Sequence of chain 2.A:
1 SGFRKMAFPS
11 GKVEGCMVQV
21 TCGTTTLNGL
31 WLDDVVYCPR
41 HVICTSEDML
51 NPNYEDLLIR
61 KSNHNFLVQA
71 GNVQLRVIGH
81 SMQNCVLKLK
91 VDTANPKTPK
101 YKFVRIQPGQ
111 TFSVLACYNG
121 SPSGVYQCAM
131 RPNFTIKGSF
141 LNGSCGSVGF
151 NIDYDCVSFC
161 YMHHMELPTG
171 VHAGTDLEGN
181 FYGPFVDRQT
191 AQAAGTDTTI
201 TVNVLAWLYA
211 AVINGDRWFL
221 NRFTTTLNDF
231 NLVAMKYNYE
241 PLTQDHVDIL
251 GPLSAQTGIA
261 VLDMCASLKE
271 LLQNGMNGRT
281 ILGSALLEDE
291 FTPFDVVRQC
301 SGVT

Binding-site contacts:
Ligand atom C12 contacts residue GLN189 of chain 2.A at 3.5 Å.
Ligand atom C06 contacts residue MET49 of chain 2.A at 4.1 Å (hydrophobic).
Ligand atom N05 contacts residue HIS41 of chain 2.A at 4.3 Å.
Ligand atom C10 contacts residue ARG188 of chain 2.A at 4.2 Å.
Ligand atom C10 contacts residue MET49 of chain 2.A at 3.4 Å (hydrophobic).
Ligand atom C11 contacts residue MET165 of chain 2.A at 3.6 Å (hydrophobic).
Ligand atom C11 contacts residue ARG188 of chain 2.A at 3.6 Å.
Ligand atom C09 contacts residue HIS41 of chain 2.A at 3.6 Å.
Ligand atom C13 contacts residue GLN189 of chain 2.A at 3.7 Å.
Ligand atom O04 contacts residue SER46 of chain 2.A at 3.2 Å.
Ligand atom C12 contacts residue MET49 of chain 2.A at 3.8 Å (hydrophobic).
Ligand atom C09 contacts residue HIS164 of chain 2.A at 3.3 Å.
Ligand atom C01 contacts residue THR25 of chain 2.A at 4.1 Å.
Ligand atom C12 contacts residue ARG188 of chain 2.A at 4.0 Å.
Ligand atom C10 contacts residue ASP187 of chain 2.A at 4.1 Å.
Ligand atom C01 contacts residue HIS41 of chain 2.A at 3.6 Å.
Ligand atom C08 contacts residue HIS164 of chain 2.A at 4.2 Å.
Ligand atom C09 contacts residue MET49 of chain 2.A at 3.6 Å (hydrophobic).
Ligand atom C08 contacts residue MET49 of chain 2.A at 3.9 Å (hydrophobic).
Ligand atom C10 contacts residue HIS164 of chain 2.A at 3.9 Å.
Ligand atom S02 contacts residue SER46 of chain 2.A at 4.4 Å.
Ligand atom O03 contacts residue THR25 of chain 2.A at 4.2 Å.
Ligand atom C01 contacts residue CYS44 of chain 2.A at 3.2 Å (hydrophobic).
Ligand atom C01 contacts residue MET49 of chain 2.A at 3.8 Å (hydrophobic).
Ligand atom C08 contacts residue HIS41 of chain 2.A at 4.5 Å.
Ligand atom C07 contacts residue HIS164 of chain 2.A at 4.5 Å.
Ligand atom C01 contacts residue THR45 of chain 2.A at 4.3 Å.
Ligand atom C11 contacts residue GLN189 of chain 2.A at 4.0 Å.
Ligand atom S02 contacts residue MET49 of chain 2.A at 4.2 Å.
Ligand atom C09 contacts residue MET165 of chain 2.A at 4.1 Å (hydrophobic).
Ligand atom C11 contacts residue MET49 of chain 2.A at 3.5 Å (hydrophobic).
Ligand atom C11 contacts residue ASP187 of chain 2.A at 4.0 Å.
Ligand atom C13 contacts residue MET49 of chain 2.A at 4.0 Å (hydrophobic).
Ligand atom C10 contacts residue HIS41 of chain 2.A at 4.2 Å.
Ligand atom C10 contacts residue MET165 of chain 2.A at 3.5 Å (hydrophobic).
Ligand atom C07 contacts residue HIS41 of chain 2.A at 4.0 Å.
Ligand atom O04 contacts residue MET49 of chain 2.A at 3.8 Å.
Ligand atom C06 contacts residue HIS41 of chain 2.A at 3.6 Å.
Ligand atom O04 contacts residue THR45 of chain 2.A at 4.2 Å.
Ligand atom C01 contacts residue SER46 of chain 2.A at 4.4 Å.

The protein below binds the small molecule below.
Small molecule (SMILES): CS(=O)(=O)NCCc1ccccc1